Sequence of chain 1.F:
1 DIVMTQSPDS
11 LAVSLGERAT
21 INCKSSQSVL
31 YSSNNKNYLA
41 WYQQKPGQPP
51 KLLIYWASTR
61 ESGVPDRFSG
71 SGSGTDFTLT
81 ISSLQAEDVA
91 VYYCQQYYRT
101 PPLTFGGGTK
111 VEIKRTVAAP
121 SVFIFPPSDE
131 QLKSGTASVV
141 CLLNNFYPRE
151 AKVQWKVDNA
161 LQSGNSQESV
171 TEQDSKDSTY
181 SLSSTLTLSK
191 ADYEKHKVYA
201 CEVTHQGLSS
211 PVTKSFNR

Sequence of chain 1.D:
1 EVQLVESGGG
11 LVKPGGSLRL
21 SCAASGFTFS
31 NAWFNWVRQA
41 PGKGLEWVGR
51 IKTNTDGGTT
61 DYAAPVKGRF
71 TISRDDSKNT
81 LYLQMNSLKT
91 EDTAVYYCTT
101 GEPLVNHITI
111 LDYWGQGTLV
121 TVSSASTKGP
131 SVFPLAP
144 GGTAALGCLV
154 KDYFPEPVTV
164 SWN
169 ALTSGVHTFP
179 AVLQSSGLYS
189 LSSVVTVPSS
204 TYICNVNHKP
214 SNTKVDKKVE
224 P

Binding-site contacts:
Ligand atom OE1 contacts residue ARG50 of chain 1.D at 2.7 Å (salt-bridge).
Ligand atom O contacts residue TYR38 of chain 1.F at 3.4 Å.
Ligand atom CA contacts residue ARG99 of chain 1.F at 3.8 Å.
Ligand atom CG contacts residue TYR38 of chain 1.F at 3.7 Å (hydrophobic).
Ligand atom OE1 contacts residue ILE110 of chain 1.D at 3.7 Å.
Ligand atom OE1 contacts residue HIS107 of chain 1.D at 3.6 Å.
Ligand atom CD2 contacts residue LYS36 of chain 1.F at 3.8 Å.
Ligand atom OE1 contacts residue THR100 of chain 1.F at 2.4 Å (h-bond).
Ligand atom CD contacts residue ASN106 of chain 1.D at 3.8 Å.
Ligand atom OE2 contacts residue ARG50 of chain 1.D at 3.6 Å.
Ligand atom CA contacts residue TYR98 of chain 1.F at 3.5 Å (hydrophobic).
Ligand atom N contacts residue ARG99 of chain 1.F at 3.8 Å.
Ligand atom CD contacts residue ARG50 of chain 1.D at 3.5 Å.
Ligand atom NE2 contacts residue ASN106 of chain 1.D at 2.9 Å (h-bond).
Ligand atom CD1 contacts residue TRP56 of chain 1.F at 3.6 Å (hydrophobic).
Ligand atom CG contacts residue TYR98 of chain 1.F at 3.5 Å (hydrophobic).
Ligand atom CG contacts residue ILE110 of chain 1.D at 3.8 Å (hydrophobic).
Ligand atom CB contacts residue TYR38 of chain 1.F at 3.5 Å (hydrophobic).
Ligand atom N contacts residue ARG99 of chain 1.F at 3.4 Å (salt-bridge).
Ligand atom CB contacts residue TYR31 of chain 1.F at 3.7 Å (hydrophobic).
Ligand atom CE2 contacts residue LYS36 of chain 1.F at 3.6 Å.
Ligand atom O contacts residue ARG99 of chain 1.F at 2.9 Å (salt-bridge).
Ligand atom CZ contacts residue LYS36 of chain 1.F at 3.5 Å.
Ligand atom CG contacts residue TRP56 of chain 1.F at 3.8 Å (hydrophobic).
Ligand atom CD contacts residue ILE110 of chain 1.D at 3.8 Å (hydrophobic).
Ligand atom O contacts residue TYR31 of chain 1.F at 3.8 Å.
Ligand atom C contacts residue ARG99 of chain 1.F at 3.5 Å.
Ligand atom CB contacts residue TYR97 of chain 1.F at 3.7 Å (hydrophobic).
Ligand atom CE1 contacts residue TRP56 of chain 1.F at 3.8 Å (hydrophobic).
Ligand atom OE1 contacts residue ILE108 of chain 1.D at 2.9 Å (h-bond).
Ligand atom CB contacts residue THR100 of chain 1.F at 3.3 Å.
Ligand atom OE1 contacts residue THR109 of chain 1.D at 3.0 Å (h-bond).
Ligand atom CB contacts residue TYR98 of chain 1.F at 3.2 Å (hydrophobic).
Ligand atom CB contacts residue THR109 of chain 1.D at 3.3 Å.
Ligand atom CG contacts residue THR100 of chain 1.F at 2.9 Å.
Ligand atom CD contacts residue THR100 of chain 1.F at 2.9 Å.
Ligand atom CE1 contacts residue LYS36 of chain 1.F at 3.6 Å.
Ligand atom CG contacts residue ASN106 of chain 1.D at 3.3 Å.
Ligand atom O contacts residue ILE108 of chain 1.D at 3.5 Å.
Ligand atom CG contacts residue TYR97 of chain 1.F at 3.8 Å (hydrophobic).

The small molecule below binds the protein below.
Small molecule (SMILES): CC(C)C[C@H](NC(=O)[C@@H]1CCCN1)C(=O)N[C@@H](CCC(N)=O)C(=O)N1CCC[C@H]1C(=O)N[C@@H](CCC(=O)O)C(=O)N[C@@H](CCC(N)=O)C(=O)N1CCC[C@H]1C(=O)N[C@@H](Cc1ccccc1)C(=O)N1CCC[C@H]1C=O